Sequence of chain 1.B:
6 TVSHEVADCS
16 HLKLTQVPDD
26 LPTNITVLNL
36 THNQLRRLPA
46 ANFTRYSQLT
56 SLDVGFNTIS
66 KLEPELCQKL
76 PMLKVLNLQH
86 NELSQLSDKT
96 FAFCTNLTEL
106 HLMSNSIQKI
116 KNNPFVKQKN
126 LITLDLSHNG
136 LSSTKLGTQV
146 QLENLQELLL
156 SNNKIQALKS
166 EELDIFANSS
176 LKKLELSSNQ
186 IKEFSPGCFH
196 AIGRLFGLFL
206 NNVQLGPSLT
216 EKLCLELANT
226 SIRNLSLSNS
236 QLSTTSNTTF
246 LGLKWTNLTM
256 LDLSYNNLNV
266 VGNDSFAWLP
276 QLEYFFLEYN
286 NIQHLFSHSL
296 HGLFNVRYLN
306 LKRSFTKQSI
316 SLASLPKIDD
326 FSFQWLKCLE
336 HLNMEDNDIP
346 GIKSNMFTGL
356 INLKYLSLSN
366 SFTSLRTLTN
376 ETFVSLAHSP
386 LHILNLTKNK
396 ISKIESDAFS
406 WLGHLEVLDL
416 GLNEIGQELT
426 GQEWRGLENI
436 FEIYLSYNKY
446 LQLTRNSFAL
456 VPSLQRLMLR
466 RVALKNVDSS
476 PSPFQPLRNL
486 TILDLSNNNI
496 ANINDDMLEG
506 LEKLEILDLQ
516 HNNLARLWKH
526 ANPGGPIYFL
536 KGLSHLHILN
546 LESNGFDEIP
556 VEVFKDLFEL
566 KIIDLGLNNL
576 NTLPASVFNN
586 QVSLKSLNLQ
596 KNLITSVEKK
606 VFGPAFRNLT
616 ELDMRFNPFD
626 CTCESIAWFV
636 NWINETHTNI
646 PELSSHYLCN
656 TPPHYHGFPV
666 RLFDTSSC

Binding-site contacts:
Ligand atom C8 contacts residue ALA223 of chain 1.B at 3.5 Å (hydrophobic).
Ligand atom C4 contacts residue TRP250 of chain 1.B at 4.3 Å (hydrophobic).
Ligand atom N2 contacts residue ASN224 of chain 1.B at 2.9 Å (h-bond).
Ligand atom O7 contacts residue ASN224 of chain 1.B at 4.0 Å.
Ligand atom C4 contacts residue ASN224 of chain 1.B at 4.2 Å.
Ligand atom C2 contacts residue TRP250 of chain 1.B at 4.3 Å (hydrophobic).
Ligand atom N2 contacts residue TRP250 of chain 1.B at 3.8 Å.
Ligand atom N2 contacts residue ALA223 of chain 1.B at 4.0 Å.
Ligand atom O5 contacts residue TRP250 of chain 1.B at 4.4 Å.
Ligand atom C8 contacts residue TRP250 of chain 1.B at 4.1 Å (hydrophobic).
Ligand atom C5 contacts residue TRP250 of chain 1.B at 4.1 Å (hydrophobic).
Ligand atom C3 contacts residue ASN224 of chain 1.B at 3.8 Å.
Ligand atom C7 contacts residue ALA223 of chain 1.B at 4.1 Å (hydrophobic).
Ligand atom C1 contacts residue TRP250 of chain 1.B at 3.9 Å (hydrophobic).
Ligand atom O4 contacts residue TRP250 of chain 1.B at 4.3 Å.
Ligand atom C1 contacts residue ASN224 of chain 1.B at 1.4 Å.
Ligand atom C2 contacts residue ASN224 of chain 1.B at 2.5 Å.
Ligand atom O3 contacts residue TRP250 of chain 1.B at 4.3 Å.
Ligand atom C8 contacts residue LEU220 of chain 1.B at 3.7 Å (hydrophobic).
Ligand atom C5 contacts residue ASN224 of chain 1.B at 3.6 Å.
Ligand atom C3 contacts residue TRP250 of chain 1.B at 3.8 Å (hydrophobic).
Ligand atom C7 contacts residue ASN224 of chain 1.B at 3.7 Å.
Ligand atom O5 contacts residue ASN224 of chain 1.B at 2.4 Å (h-bond).

The small molecule below binds the protein below.
Small molecule (SMILES): CC(=O)N[C@@H]1[C@@H](O)[C@H](O)[C@@H](CO)O[C@H]1O